Sequence of chain 1.A:
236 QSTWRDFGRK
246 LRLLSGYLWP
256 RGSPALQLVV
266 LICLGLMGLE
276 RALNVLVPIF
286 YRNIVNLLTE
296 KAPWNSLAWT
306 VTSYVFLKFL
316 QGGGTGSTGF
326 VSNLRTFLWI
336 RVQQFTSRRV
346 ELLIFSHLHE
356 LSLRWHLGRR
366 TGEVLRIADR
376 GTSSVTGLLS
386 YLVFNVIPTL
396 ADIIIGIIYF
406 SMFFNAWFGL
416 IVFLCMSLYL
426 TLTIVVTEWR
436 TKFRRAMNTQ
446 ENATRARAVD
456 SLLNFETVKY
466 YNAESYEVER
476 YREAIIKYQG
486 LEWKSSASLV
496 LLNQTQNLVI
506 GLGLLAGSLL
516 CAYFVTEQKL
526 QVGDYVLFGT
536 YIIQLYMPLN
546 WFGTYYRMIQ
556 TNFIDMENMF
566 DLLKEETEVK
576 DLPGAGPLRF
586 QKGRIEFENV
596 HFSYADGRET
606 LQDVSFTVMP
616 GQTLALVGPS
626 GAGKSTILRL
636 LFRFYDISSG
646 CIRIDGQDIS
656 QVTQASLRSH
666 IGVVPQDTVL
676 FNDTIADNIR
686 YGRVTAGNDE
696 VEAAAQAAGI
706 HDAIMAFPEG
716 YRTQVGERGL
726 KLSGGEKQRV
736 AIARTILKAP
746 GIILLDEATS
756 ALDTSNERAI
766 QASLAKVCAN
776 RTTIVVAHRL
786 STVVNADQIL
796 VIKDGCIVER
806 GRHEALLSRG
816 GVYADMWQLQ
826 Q

A protein and the small-molecule ligand that binds it are described below.
Small molecule (SMILES): CC(C)CCC[C@@H](C)[C@H]1CC[C@H]2[C@@H]3CC=C4C[C@@H](OC(=O)CCC(=O)O)CC[C@]4(C)[C@H]3CC[C@]12C

Binding-site contacts:
Ligand atom CAD contacts residue TRP304 of chain 1.A at 4.2 Å (hydrophobic).
Ligand atom CBD contacts residue LEU514 of chain 1.B at 4.5 Å (hydrophobic).
Ligand atom OAW contacts residue TRP299 of chain 1.A at 4.1 Å.
Ligand atom OAW contacts residue ASN300 of chain 1.A at 4.3 Å.
Ligand atom CAD contacts residue ALA303 of chain 1.A at 3.8 Å (hydrophobic).
Ligand atom CAE contacts residue THR307 of chain 1.A at 3.7 Å.
Ligand atom CAV contacts residue TRP299 of chain 1.A at 4.0 Å (hydrophobic).
Ligand atom CAE contacts residue LEU510 of chain 1.B at 4.4 Å (hydrophobic).
Ligand atom CAY contacts residue ASN300 of chain 1.A at 4.3 Å.
Ligand atom CAS contacts residue TRP304 of chain 1.A at 4.3 Å (hydrophobic).
Ligand atom CAR contacts residue TRP304 of chain 1.A at 3.9 Å (hydrophobic).
Ligand atom CAE contacts residue LEU514 of chain 1.B at 4.3 Å (hydrophobic).
Ligand atom CAT contacts residue TRP304 of chain 1.A at 3.5 Å (hydrophobic).
Ligand atom OAG contacts residue ASN300 of chain 1.A at 3.5 Å.

Sequence of chain 1.B:
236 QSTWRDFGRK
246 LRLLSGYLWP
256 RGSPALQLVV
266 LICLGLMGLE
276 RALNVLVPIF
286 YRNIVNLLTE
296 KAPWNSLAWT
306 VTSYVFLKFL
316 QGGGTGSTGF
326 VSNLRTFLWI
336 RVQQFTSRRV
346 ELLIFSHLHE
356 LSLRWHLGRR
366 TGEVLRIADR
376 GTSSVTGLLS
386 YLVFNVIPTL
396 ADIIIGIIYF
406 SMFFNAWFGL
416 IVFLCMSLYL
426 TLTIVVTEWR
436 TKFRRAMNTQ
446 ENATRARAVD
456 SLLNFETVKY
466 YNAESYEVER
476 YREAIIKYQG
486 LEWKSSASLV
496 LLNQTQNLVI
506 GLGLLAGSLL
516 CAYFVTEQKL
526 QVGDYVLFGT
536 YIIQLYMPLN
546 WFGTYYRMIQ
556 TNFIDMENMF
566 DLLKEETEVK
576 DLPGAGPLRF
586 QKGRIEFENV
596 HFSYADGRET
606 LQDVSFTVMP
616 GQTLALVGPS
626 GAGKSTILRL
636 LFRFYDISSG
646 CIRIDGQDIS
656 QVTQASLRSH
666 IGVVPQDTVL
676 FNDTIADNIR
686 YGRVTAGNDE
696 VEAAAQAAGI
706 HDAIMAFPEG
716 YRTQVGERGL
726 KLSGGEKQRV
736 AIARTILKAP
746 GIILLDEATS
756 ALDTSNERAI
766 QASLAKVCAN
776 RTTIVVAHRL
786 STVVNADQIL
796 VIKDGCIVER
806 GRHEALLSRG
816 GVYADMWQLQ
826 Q